Sequence of chain 1.D:
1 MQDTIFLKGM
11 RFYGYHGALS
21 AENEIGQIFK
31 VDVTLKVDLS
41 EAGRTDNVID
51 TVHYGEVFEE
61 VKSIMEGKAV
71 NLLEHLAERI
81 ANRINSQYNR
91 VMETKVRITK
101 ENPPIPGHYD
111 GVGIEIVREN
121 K

The protein below binds the small molecule below.
Small molecule (SMILES): Nc1nc2ncc([C@H](O)[C@H](O)CO)nc2c(=O)[nH]1

Sequence of chain 2.C:
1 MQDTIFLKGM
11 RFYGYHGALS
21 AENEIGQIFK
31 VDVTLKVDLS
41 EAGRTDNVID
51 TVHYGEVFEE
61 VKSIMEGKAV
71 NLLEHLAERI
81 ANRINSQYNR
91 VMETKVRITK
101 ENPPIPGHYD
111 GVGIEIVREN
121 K

Binding-site contacts:
Ligand atom N4 contacts residue VAL52 of chain 2.C at 3.5 Å (h-bond).
Ligand atom N6 contacts residue TYR54 of chain 2.C at 3.5 Å.
Ligand atom O11 contacts residue LYS100 of chain 1.D at 3.6 Å (salt-bridge).
Ligand atom C1 contacts residue GLU74 of chain 1.D at 3.7 Å.
Ligand atom N13 contacts residue ILE114 of chain 1.D at 3.7 Å.
Ligand atom C5 contacts residue TYR54 of chain 2.C at 3.4 Å (hydrophobic).
Ligand atom O22 contacts residue PRO104 of chain 1.D at 3.4 Å.
Ligand atom C1 contacts residue TYR54 of chain 2.C at 3.8 Å (hydrophobic).
Ligand atom C3 contacts residue TYR54 of chain 2.C at 3.5 Å (hydrophobic).
Ligand atom N2 contacts residue GLU74 of chain 1.D at 2.9 Å (salt-bridge).
Ligand atom N13 contacts residue VAL52 of chain 2.C at 3.0 Å (h-bond).
Ligand atom N13 contacts residue THR51 of chain 2.C at 3.4 Å (h-bond).
Ligand atom C3 contacts residue GLU74 of chain 1.D at 3.8 Å.
Ligand atom O21 contacts residue GLY17 of chain 1.D at 3.5 Å.
Ligand atom C1 contacts residue LEU72 of chain 1.D at 3.8 Å (hydrophobic).
Ligand atom C16 contacts residue ALA18 of chain 1.D at 3.2 Å (hydrophobic).
Ligand atom O11 contacts residue GLU74 of chain 1.D at 3.5 Å (salt-bridge).
Ligand atom O21 contacts residue LYS100 of chain 1.D at 2.9 Å (salt-bridge).
Ligand atom O24 contacts residue ALA18 of chain 1.D at 3.2 Å.
Ligand atom O11 contacts residue LEU73 of chain 1.D at 2.5 Å (h-bond).
Ligand atom O21 contacts residue GLU22 of chain 1.D at 2.6 Å (salt-bridge).
Ligand atom O11 contacts residue LEU72 of chain 1.D at 3.2 Å.
Ligand atom N6 contacts residue HIS53 of chain 2.C at 3.4 Å (h-bond).
Ligand atom O24 contacts residue GLU22 of chain 1.D at 3.6 Å.
Ligand atom C26 contacts residue GLU22 of chain 1.D at 3.1 Å.
Ligand atom O24 contacts residue LEU19 of chain 1.D at 2.9 Å (h-bond).
Ligand atom O21 contacts residue ALA18 of chain 1.D at 3.4 Å (h-bond).
Ligand atom C3 contacts residue VAL52 of chain 2.C at 3.7 Å (hydrophobic).
Ligand atom N4 contacts residue TYR54 of chain 2.C at 3.4 Å.
Ligand atom C1 contacts residue LEU73 of chain 1.D at 3.7 Å (hydrophobic).
Ligand atom C8 contacts residue TYR54 of chain 2.C at 3.5 Å (hydrophobic).
Ligand atom N2 contacts residue TYR54 of chain 2.C at 3.8 Å.
Ligand atom C7 contacts residue HIS53 of chain 2.C at 3.5 Å.
Ligand atom C16 contacts residue GLU22 of chain 1.D at 3.2 Å.
Ligand atom N9 contacts residue TYR54 of chain 2.C at 3.3 Å (h-bond).
Ligand atom C26 contacts residue PRO104 of chain 1.D at 3.8 Å (hydrophobic).
Ligand atom N13 contacts residue GLU74 of chain 1.D at 3.3 Å (salt-bridge).
Ligand atom C7 contacts residue TYR54 of chain 2.C at 3.8 Å (hydrophobic).
Ligand atom C10 contacts residue TYR54 of chain 2.C at 3.4 Å (hydrophobic).
Ligand atom N9 contacts residue LYS100 of chain 1.D at 3.0 Å (salt-bridge).